A protein and the small-molecule ligand that binds it are described below.
Small molecule (SMILES): CC(=O)N[C@H]1[C@H](O[C@H]2[C@H](O)[C@@H](NC(C)=O)CO[C@@H]2CO)O[C@H](CO)[C@@H](O)[C@@H]1O

Binding-site contacts:
Ligand atom O6 contacts residue LEU922 of chain 1.A at 4.5 Å.
Ligand atom N2 contacts residue LEU922 of chain 1.A at 4.4 Å.
Ligand atom C8 contacts residue GLN926 of chain 1.A at 4.4 Å.
Ligand atom C1 contacts residue GLN1071 of chain 1.A at 4.3 Å.
Ligand atom O7 contacts residue GLN1071 of chain 1.A at 3.6 Å (h-bond).
Ligand atom C4 contacts residue ASN717 of chain 1.A at 4.2 Å.
Ligand atom O7 contacts residue ASN717 of chain 1.A at 3.6 Å.
Ligand atom C5 contacts residue ASN717 of chain 1.A at 3.6 Å.
Ligand atom C7 contacts residue LEU922 of chain 1.A at 3.7 Å (hydrophobic).
Ligand atom O4 contacts residue LEU922 of chain 1.A at 4.1 Å.
Ligand atom O5 contacts residue ASN717 of chain 1.A at 2.3 Å (h-bond).
Ligand atom C7 contacts residue ASN717 of chain 1.A at 3.5 Å.
Ligand atom O7 contacts residue LEU922 of chain 1.A at 3.8 Å.
Ligand atom C3 contacts residue ASN717 of chain 1.A at 3.8 Å.
Ligand atom C5 contacts residue LEU922 of chain 1.A at 4.0 Å (hydrophobic).
Ligand atom C8 contacts residue LEU922 of chain 1.A at 3.7 Å (hydrophobic).
Ligand atom O6 contacts residue GLN926 of chain 1.A at 3.2 Å (h-bond).
Ligand atom C1 contacts residue ASN717 of chain 1.A at 1.4 Å.
Ligand atom C2 contacts residue ASN717 of chain 1.A at 2.5 Å.
Ligand atom O5 contacts residue GLN1071 of chain 1.A at 4.1 Å.
Ligand atom C6 contacts residue GLN926 of chain 1.A at 4.4 Å.
Ligand atom N2 contacts residue ASN717 of chain 1.A at 3.0 Å (h-bond).

Sequence of chain 1.A:
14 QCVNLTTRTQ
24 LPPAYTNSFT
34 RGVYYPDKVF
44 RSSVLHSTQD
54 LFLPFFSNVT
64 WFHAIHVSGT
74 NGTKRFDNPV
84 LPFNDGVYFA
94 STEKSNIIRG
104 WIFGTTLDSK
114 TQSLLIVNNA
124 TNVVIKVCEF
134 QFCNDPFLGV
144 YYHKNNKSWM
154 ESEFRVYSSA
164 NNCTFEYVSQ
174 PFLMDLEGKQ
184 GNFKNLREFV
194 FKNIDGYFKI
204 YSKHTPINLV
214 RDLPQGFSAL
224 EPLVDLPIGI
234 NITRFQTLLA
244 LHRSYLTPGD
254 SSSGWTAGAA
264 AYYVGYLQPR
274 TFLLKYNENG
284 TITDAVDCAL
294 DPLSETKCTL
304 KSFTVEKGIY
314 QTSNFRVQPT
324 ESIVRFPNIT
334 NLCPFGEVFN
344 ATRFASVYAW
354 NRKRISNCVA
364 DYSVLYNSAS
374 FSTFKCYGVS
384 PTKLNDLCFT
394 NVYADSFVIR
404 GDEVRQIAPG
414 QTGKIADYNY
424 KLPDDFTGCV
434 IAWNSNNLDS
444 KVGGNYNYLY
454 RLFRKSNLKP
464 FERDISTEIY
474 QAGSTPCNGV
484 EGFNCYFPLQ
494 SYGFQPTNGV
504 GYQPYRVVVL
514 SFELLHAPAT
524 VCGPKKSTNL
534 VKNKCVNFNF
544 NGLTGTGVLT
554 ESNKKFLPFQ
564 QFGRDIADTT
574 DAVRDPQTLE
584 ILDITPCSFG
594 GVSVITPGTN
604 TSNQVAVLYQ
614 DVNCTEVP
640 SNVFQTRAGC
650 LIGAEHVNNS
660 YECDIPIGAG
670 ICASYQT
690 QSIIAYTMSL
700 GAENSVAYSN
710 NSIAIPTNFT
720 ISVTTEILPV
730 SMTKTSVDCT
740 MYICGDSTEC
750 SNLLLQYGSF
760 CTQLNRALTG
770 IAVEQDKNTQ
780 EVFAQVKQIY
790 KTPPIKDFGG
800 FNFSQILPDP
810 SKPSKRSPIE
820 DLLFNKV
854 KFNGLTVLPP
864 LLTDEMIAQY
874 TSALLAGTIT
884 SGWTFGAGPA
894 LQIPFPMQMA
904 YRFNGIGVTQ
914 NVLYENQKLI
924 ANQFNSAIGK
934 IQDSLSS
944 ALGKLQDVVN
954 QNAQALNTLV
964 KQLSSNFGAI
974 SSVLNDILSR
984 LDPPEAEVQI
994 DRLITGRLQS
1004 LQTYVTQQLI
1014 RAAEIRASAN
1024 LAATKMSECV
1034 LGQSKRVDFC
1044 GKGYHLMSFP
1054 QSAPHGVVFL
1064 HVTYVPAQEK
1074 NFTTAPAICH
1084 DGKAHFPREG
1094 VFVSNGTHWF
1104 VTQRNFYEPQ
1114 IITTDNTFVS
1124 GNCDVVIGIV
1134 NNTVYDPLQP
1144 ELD